Binding-site contacts:
Ligand atom C20 contacts residue ASP38 of chain 1.A at 3.5 Å.
Ligand atom C4 contacts residue VAL36 of chain 1.A at 3.7 Å (hydrophobic).
Ligand atom O24 contacts residue ASP38 of chain 1.A at 2.7 Å (salt-bridge).
Ligand atom O24 contacts residue SER41 of chain 1.A at 3.6 Å.
Ligand atom O2 contacts residue GLN19 of chain 1.A at 3.3 Å.
Ligand atom C33 contacts residue TYR83 of chain 1.A at 3.6 Å (hydrophobic).
Ligand atom C3 contacts residue VAL36 of chain 1.A at 3.5 Å (hydrophobic).
Ligand atom C4 contacts residue GLY228 of chain 1.A at 3.7 Å.
Ligand atom N22 contacts residue ASP38 of chain 1.A at 3.0 Å (salt-bridge).
Ligand atom C18 contacts residue VAL36 of chain 1.A at 3.7 Å (hydrophobic).
Ligand atom C5 contacts residue SER230 of chain 1.A at 3.3 Å.
Ligand atom C18 contacts residue VAL127 of chain 1.A at 3.6 Å (hydrophobic).
Ligand atom O31 contacts residue SER84 of chain 1.A at 2.9 Å (h-bond).
Ligand atom C30 contacts residue GLY40 of chain 1.A at 3.7 Å.
Ligand atom C14 contacts residue LEU121 of chain 1.A at 3.7 Å (hydrophobic).
Ligand atom C16 contacts residue GLY228 of chain 1.A at 3.3 Å.
Ligand atom O24 contacts residue GLY40 of chain 1.A at 3.1 Å.
Ligand atom O6 contacts residue SER230 of chain 1.A at 3.5 Å (h-bond).
Ligand atom C26 contacts residue GLY40 of chain 1.A at 3.5 Å.
Ligand atom C11 contacts residue PHE124 of chain 1.A at 3.8 Å (hydrophobic).
Ligand atom C35 contacts residue GLY40 of chain 1.A at 3.6 Å.
Ligand atom O2 contacts residue THR18 of chain 1.A at 3.2 Å (h-bond).
Ligand atom C1 contacts residue ALA229 of chain 1.A at 3.4 Å (hydrophobic).
Ligand atom O2 contacts residue TYR20 of chain 1.A at 3.0 Å (h-bond).
Ligand atom C14 contacts residue GLN19 of chain 1.A at 3.7 Å.
Ligand atom C36 contacts residue ARG82 of chain 1.A at 3.7 Å.
Ligand atom C1 contacts residue THR227 of chain 1.A at 3.2 Å.
Ligand atom C12 contacts residue PHE124 of chain 1.A at 3.6 Å (hydrophobic).
Ligand atom N22 contacts residue GLY228 of chain 1.A at 3.0 Å (h-bond).
Ligand atom C18 contacts residue ASP38 of chain 1.A at 3.8 Å.
Ligand atom N22 contacts residue ASP226 of chain 1.A at 2.8 Å (salt-bridge).
Ligand atom C5 contacts residue THR18 of chain 1.A at 3.3 Å.
Ligand atom C8 contacts residue GLY228 of chain 1.A at 3.4 Å.
Ligand atom C5 contacts residue GLY228 of chain 1.A at 3.7 Å.
Ligand atom N32 contacts residue GLY40 of chain 1.A at 3.0 Å (h-bond).
Ligand atom C25 contacts residue ASP226 of chain 1.A at 3.5 Å.
Ligand atom C3 contacts residue GLY228 of chain 1.A at 3.7 Å.
Ligand atom O13 contacts residue PHE124 of chain 1.A at 3.7 Å.
Ligand atom N39 contacts residue ARG82 of chain 1.A at 3.0 Å (salt-bridge).
Ligand atom O31 contacts residue TYR83 of chain 1.A at 3.1 Å.

Sequence of chain 1.A:
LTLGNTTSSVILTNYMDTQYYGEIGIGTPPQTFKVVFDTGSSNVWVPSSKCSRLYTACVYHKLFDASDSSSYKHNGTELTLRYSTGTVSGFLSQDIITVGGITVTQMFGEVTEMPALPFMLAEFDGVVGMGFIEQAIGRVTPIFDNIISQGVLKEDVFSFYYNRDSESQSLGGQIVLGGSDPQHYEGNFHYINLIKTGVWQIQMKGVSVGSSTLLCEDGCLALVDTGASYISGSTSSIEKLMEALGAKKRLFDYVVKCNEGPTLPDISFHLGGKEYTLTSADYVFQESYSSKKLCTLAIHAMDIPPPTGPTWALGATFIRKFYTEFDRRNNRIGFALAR

A protein and the small-molecule ligand that binds it are described below.
Small molecule (SMILES): COCCCOc1cc(C[C@@H](C[C@H](N)[C@@H](O)C[C@H](C(=O)NCC(C)(C)C(N)=O)C(C)C)C(C)C)ccc1OC